Binding-site contacts:
Ligand atom C6 contacts residue TRP283 of chain 2.B at 3.8 Å (hydrophobic).
Ligand atom O4 contacts residue TRP283 of chain 2.B at 4.4 Å.
Ligand atom O1 contacts residue ASP200 of chain 2.B at 3.4 Å (salt-bridge).
Ligand atom C3 contacts residue GLU39 of chain 2.B at 3.7 Å.
Ligand atom C4 contacts residue HIS87 of chain 2.B at 4.0 Å.
Ligand atom C6 contacts residue HIS18 of chain 2.B at 3.8 Å.
Ligand atom O2 contacts residue HIS88 of chain 2.B at 2.9 Å (h-bond).
Ligand atom O3 contacts residue HIS87 of chain 2.B at 3.2 Å (h-bond).
Ligand atom C2 contacts residue HIS88 of chain 2.B at 3.8 Å.
Ligand atom C1 contacts residue ASP200 of chain 2.B at 4.1 Å.
Ligand atom C5 contacts residue HIS18 of chain 2.B at 4.3 Å.
Ligand atom C4 contacts residue GLU39 of chain 2.B at 4.0 Å.
Ligand atom O3 contacts residue TYR37 of chain 2.B at 4.4 Å.
Ligand atom C5 contacts residue TRP283 of chain 2.B at 3.8 Å (hydrophobic).
Ligand atom O2 contacts residue TRP40 of chain 2.B at 3.3 Å (h-bond).
Ligand atom C2 contacts residue HIS87 of chain 2.B at 4.3 Å.
Ligand atom O4 contacts residue HIS18 of chain 2.B at 2.6 Å (h-bond).
Ligand atom O3 contacts residue GLU39 of chain 2.B at 2.9 Å (salt-bridge).
Ligand atom C6 contacts residue MET16 of chain 2.B at 4.2 Å (hydrophobic).
Ligand atom C3 contacts residue HIS87 of chain 2.B at 4.0 Å.
Ligand atom O4 contacts residue TYR131 of chain 2.B at 4.3 Å.
Ligand atom C4 contacts residue HIS18 of chain 2.B at 3.6 Å.
Ligand atom O3 contacts residue TRP40 of chain 2.B at 3.2 Å (h-bond).
Ligand atom C2 contacts residue TRP40 of chain 2.B at 4.3 Å (hydrophobic).
Ligand atom O2 contacts residue ASP200 of chain 2.B at 4.5 Å.
Ligand atom C6 contacts residue TRP198 of chain 2.B at 4.3 Å (hydrophobic).
Ligand atom C3 contacts residue TRP40 of chain 2.B at 4.1 Å (hydrophobic).
Ligand atom C2 contacts residue ASP200 of chain 2.B at 4.2 Å.
Ligand atom O3 contacts residue HIS88 of chain 2.B at 4.2 Å.
Ligand atom C4 contacts residue TRP283 of chain 2.B at 3.7 Å (hydrophobic).
Ligand atom O5 contacts residue TRP198 of chain 2.B at 4.4 Å.
Ligand atom C3 contacts residue TRP283 of chain 2.B at 4.2 Å (hydrophobic).
Ligand atom O5 contacts residue ASP200 of chain 2.B at 4.3 Å.
Ligand atom O4 contacts residue HIS87 of chain 2.B at 2.9 Å (h-bond).

Sequence of chain 2.B:
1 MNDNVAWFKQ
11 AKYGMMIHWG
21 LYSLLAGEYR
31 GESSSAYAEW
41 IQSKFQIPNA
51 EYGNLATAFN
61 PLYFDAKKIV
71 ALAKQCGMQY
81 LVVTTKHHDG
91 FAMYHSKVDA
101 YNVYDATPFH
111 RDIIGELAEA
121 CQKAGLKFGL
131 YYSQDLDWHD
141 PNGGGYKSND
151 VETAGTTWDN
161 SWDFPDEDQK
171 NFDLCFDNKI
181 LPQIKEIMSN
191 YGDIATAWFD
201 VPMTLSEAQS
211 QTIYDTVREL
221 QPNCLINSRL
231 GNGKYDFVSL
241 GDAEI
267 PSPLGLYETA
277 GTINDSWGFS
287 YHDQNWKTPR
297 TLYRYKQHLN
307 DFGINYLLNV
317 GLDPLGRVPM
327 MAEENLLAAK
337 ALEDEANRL

A small-molecule ligand and the protein it binds are described below.
Small molecule (SMILES): C[C@@H]1O[C@H](O)[C@@H](O)[C@H](O)[C@@H]1O